Binding-site contacts:
Ligand atom C9 contacts residue ILE327 of chain 1.OA at 4.2 Å (hydrophobic).
Ligand atom C17 contacts residue PHE336 of chain 1.OA at 3.6 Å (hydrophobic).
Ligand atom O24 contacts residue SER365 of chain 1.OA at 3.0 Å (h-bond).
Ligand atom C22 contacts residue SER365 of chain 1.OA at 3.4 Å.
Ligand atom C17 contacts residue THR342 of chain 1.OA at 4.3 Å.
Ligand atom C3 contacts residue ILE327 of chain 1.OA at 3.7 Å (hydrophobic).
Ligand atom C16 contacts residue PHE336 of chain 1.OA at 3.6 Å (hydrophobic).
Ligand atom C22 contacts residue ARG366 of chain 1.OA at 3.6 Å.
Ligand atom C10 contacts residue PHE166 of chain 1.OA at 3.9 Å (hydrophobic).
Ligand atom C23 contacts residue SER365 of chain 1.OA at 3.3 Å.
Ligand atom C20 contacts residue ASP340 of chain 1.OA at 4.0 Å.
Ligand atom C17 contacts residue ARG185 of chain 1.LA at 3.8 Å.
Ligand atom C13 contacts residue ARG185 of chain 1.LA at 3.9 Å.
Ligand atom C11 contacts residue ARG185 of chain 1.LA at 4.2 Å.
Ligand atom O18 contacts residue GLN186 of chain 1.LA at 3.9 Å.
Ligand atom C16 contacts residue THR342 of chain 1.OA at 3.7 Å.
Ligand atom C8 contacts residue ILE327 of chain 1.OA at 4.2 Å (hydrophobic).
Ligand atom C11 contacts residue PHE336 of chain 1.OA at 3.5 Å (hydrophobic).
Ligand atom C17 contacts residue GLN186 of chain 1.LA at 4.0 Å.
Ligand atom O21 contacts residue GLN186 of chain 1.LA at 3.4 Å.
Ligand atom O15 contacts residue ARG185 of chain 1.LA at 3.5 Å (salt-bridge).
Ligand atom O18 contacts residue THR342 of chain 1.OA at 4.2 Å.
Ligand atom O24 contacts residue ATP1 of chain 1.TE at 3.8 Å.
Ligand atom C22 contacts residue GLN186 of chain 1.LA at 3.9 Å.
Ligand atom C23 contacts residue ARG366 of chain 1.OA at 4.2 Å.
Ligand atom C3 contacts residue ASP325 of chain 1.OA at 3.5 Å.
Ligand atom C25 contacts residue ATP1 of chain 1.TE at 3.7 Å.
Ligand atom C10 contacts residue PHE336 of chain 1.OA at 4.0 Å (hydrophobic).
Ligand atom O15 contacts residue PHE336 of chain 1.OA at 4.3 Å.
Ligand atom O24 contacts residue ARG366 of chain 1.OA at 3.6 Å.
Ligand atom C19 contacts residue GLN186 of chain 1.LA at 3.4 Å.
Ligand atom C23 contacts residue GLN186 of chain 1.LA at 4.0 Å.
Ligand atom C25 contacts residue SER365 of chain 1.OA at 3.7 Å.
Ligand atom C4 contacts residue VAL322 of chain 1.OA at 4.1 Å (hydrophobic).
Ligand atom C12 contacts residue ARG185 of chain 1.LA at 3.6 Å.
Ligand atom C5 contacts residue ILE327 of chain 1.OA at 3.9 Å (hydrophobic).
Ligand atom C20 contacts residue GLN186 of chain 1.LA at 4.0 Å.
Ligand atom C11 contacts residue PHE166 of chain 1.OA at 4.1 Å (hydrophobic).
Ligand atom C25 contacts residue PHE371 of chain 1.LA at 3.7 Å (hydrophobic).
Ligand atom C19 contacts residue PHE336 of chain 1.OA at 4.3 Å (hydrophobic).

A small-molecule ligand and the protein it binds are described below.
Small molecule (SMILES): COCCOCCOCCOc1ccc(C(C)(C)CC(C)(C)C)cc1

Sequence of chain 1.LA:
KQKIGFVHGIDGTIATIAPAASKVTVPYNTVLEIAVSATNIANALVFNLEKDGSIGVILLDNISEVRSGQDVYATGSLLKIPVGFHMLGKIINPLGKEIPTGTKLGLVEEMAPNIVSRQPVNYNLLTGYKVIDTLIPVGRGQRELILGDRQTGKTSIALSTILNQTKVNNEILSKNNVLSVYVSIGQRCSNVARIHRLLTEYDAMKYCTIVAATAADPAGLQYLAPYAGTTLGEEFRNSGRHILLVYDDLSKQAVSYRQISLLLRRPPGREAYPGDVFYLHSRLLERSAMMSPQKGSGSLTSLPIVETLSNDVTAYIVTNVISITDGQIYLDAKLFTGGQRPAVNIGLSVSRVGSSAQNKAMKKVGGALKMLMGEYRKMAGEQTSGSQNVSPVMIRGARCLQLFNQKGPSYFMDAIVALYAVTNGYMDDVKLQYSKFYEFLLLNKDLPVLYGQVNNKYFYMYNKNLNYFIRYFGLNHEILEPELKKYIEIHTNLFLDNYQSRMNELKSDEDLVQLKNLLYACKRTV

Sequence of chain 1.OA:
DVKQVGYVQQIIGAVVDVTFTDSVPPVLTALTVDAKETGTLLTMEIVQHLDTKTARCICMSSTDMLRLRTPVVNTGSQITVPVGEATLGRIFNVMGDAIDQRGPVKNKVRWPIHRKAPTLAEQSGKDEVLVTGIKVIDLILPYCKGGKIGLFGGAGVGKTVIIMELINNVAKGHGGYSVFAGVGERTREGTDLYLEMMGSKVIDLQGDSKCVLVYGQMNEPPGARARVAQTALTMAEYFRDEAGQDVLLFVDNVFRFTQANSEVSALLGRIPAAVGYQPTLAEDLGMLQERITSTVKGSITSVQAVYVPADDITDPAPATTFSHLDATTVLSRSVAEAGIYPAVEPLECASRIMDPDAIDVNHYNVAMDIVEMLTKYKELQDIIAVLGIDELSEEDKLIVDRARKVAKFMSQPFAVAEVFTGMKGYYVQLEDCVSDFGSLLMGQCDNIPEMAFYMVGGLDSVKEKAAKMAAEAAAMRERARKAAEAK